Binding-site contacts:
Ligand atom C3 contacts residue PHE308 of chain 1.A at 3.5 Å (hydrophobic).
Ligand atom C10 contacts residue THR269 of chain 1.A at 3.8 Å.
Ligand atom C10 contacts residue GLN305 of chain 1.A at 4.0 Å.
Ligand atom C4 contacts residue PHE276 of chain 1.A at 3.9 Å (hydrophobic).
Ligand atom C3 contacts residue GLN305 of chain 1.A at 3.8 Å.
Ligand atom C7 contacts residue PHE276 of chain 1.A at 3.8 Å (hydrophobic).
Ligand atom O1 contacts residue ILE272 of chain 1.A at 3.6 Å.
Ligand atom O2 contacts residue GLN305 of chain 1.A at 2.7 Å (h-bond).
Ligand atom C3 contacts residue ILE272 of chain 1.A at 4.0 Å (hydrophobic).
Ligand atom C23 contacts residue MET209 of chain 1.A at 4.0 Å (hydrophobic).
Ligand atom C10 contacts residue TRP268 of chain 1.A at 3.9 Å (hydrophobic).
Ligand atom C21 contacts residue HIS212 of chain 1.A at 3.6 Å.
Ligand atom C22 contacts residue ILE312 of chain 1.A at 3.4 Å (hydrophobic).
Ligand atom C9 contacts residue TYR95 of chain 1.A at 3.4 Å (hydrophobic).
Ligand atom O3 contacts residue HIS96 of chain 1.A at 3.2 Å (h-bond).
Ligand atom C11 contacts residue MET293 of chain 1.A at 3.6 Å (hydrophobic).
Ligand atom O1 contacts residue GLN305 of chain 1.A at 3.1 Å (h-bond).
Ligand atom N2 contacts residue MET209 of chain 1.A at 3.2 Å.
Ligand atom C1 contacts residue ILE272 of chain 1.A at 3.8 Å (hydrophobic).
Ligand atom C2 contacts residue PHE308 of chain 1.A at 3.6 Å (hydrophobic).
Ligand atom C9 contacts residue ILE272 of chain 1.A at 3.9 Å (hydrophobic).
Ligand atom C11 contacts residue GLN305 of chain 1.A at 3.4 Å.
Ligand atom C4 contacts residue PHE308 of chain 1.A at 3.8 Å (hydrophobic).
Ligand atom C5 contacts residue ILE272 of chain 1.A at 3.8 Å (hydrophobic).
Ligand atom C16 contacts residue MET209 of chain 1.A at 3.5 Å (hydrophobic).
Ligand atom C19 contacts residue MET209 of chain 1.A at 3.6 Å (hydrophobic).
Ligand atom C17 contacts residue MET209 of chain 1.A at 3.7 Å (hydrophobic).
Ligand atom C21 contacts residue ILE312 of chain 1.A at 3.6 Å (hydrophobic).
Ligand atom C15 contacts residue MET209 of chain 1.A at 3.6 Å (hydrophobic).
Ligand atom O1 contacts residue PHE308 of chain 1.A at 4.0 Å.
Ligand atom O2 contacts residue PHE308 of chain 1.A at 3.4 Å.
Ligand atom C18 contacts residue MET209 of chain 1.A at 3.3 Å (hydrophobic).
Ligand atom C10 contacts residue ASN257 of chain 1.A at 3.7 Å.
Ligand atom C14 contacts residue PHE276 of chain 1.A at 3.6 Å (hydrophobic).
Ligand atom C11 contacts residue PHE308 of chain 1.A at 3.6 Å (hydrophobic).
Ligand atom C1 contacts residue ASN257 of chain 1.A at 4.0 Å.
Ligand atom C20 contacts residue MET209 of chain 1.A at 3.6 Å (hydrophobic).
Ligand atom C2 contacts residue ILE272 of chain 1.A at 3.6 Å (hydrophobic).
Ligand atom C10 contacts residue ILE272 of chain 1.A at 3.9 Å (hydrophobic).
Ligand atom C6 contacts residue ILE272 of chain 1.A at 3.7 Å (hydrophobic).

Sequence of chain 1.A:
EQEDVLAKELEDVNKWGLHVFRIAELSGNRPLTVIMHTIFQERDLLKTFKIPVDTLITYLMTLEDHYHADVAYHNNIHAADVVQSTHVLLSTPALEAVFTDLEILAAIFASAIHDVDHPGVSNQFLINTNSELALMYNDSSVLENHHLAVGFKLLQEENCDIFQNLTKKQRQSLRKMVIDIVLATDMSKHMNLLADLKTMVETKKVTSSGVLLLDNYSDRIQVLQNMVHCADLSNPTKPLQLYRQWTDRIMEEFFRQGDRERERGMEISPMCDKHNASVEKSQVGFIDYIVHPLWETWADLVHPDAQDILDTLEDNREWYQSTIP

The protein below binds the small molecule below.
Small molecule (SMILES): COc1cc2c(cc1OC)[C@H](CCCc1c[nH]c3ccccc13)N(C=O)CC2